Sequence of chain 1.A:
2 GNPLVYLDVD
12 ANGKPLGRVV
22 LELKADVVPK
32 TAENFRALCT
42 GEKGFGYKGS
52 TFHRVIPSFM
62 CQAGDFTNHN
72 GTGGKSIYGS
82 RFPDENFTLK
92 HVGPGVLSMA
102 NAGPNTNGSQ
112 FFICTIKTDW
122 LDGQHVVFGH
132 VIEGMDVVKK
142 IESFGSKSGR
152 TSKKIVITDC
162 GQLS

Binding-site contacts:
Ligand atom C11 contacts residue ALA103 of chain 1.A at 4.2 Å (hydrophobic).
Ligand atom C3 contacts residue ALA101 of chain 1.A at 3.8 Å (hydrophobic).
Ligand atom C7 contacts residue GLY109 of chain 1.A at 4.1 Å.
Ligand atom C11 contacts residue GLY72 of chain 1.A at 3.5 Å.
Ligand atom C11 contacts residue ASN102 of chain 1.A at 4.0 Å.
Ligand atom C6 contacts residue THR73 of chain 1.A at 4.0 Å.
Ligand atom C1 contacts residue SER81 of chain 1.A at 3.7 Å.
Ligand atom C6 contacts residue GLY74 of chain 1.A at 3.6 Å.
Ligand atom C8 contacts residue GLN111 of chain 1.A at 4.0 Å.
Ligand atom C10 contacts residue ALA103 of chain 1.A at 4.2 Å (hydrophobic).
Ligand atom C4 contacts residue ARG82 of chain 1.A at 4.1 Å.
Ligand atom C8 contacts residue THR107 of chain 1.A at 3.6 Å.
Ligand atom O1 contacts residue SER81 of chain 1.A at 3.0 Å (h-bond).
Ligand atom O1 contacts residue ARG82 of chain 1.A at 3.6 Å (salt-bridge).
Ligand atom C5 contacts residue GLY74 of chain 1.A at 4.1 Å.
Ligand atom C7 contacts residue THR107 of chain 1.A at 3.7 Å.
Ligand atom N1 contacts residue THR107 of chain 1.A at 3.1 Å (h-bond).
Ligand atom C6 contacts residue GLY75 of chain 1.A at 3.7 Å.
Ligand atom C3 contacts residue THR107 of chain 1.A at 3.8 Å.
Ligand atom C10 contacts residue GLN111 of chain 1.A at 3.5 Å.
Ligand atom C10 contacts residue GLY72 of chain 1.A at 3.4 Å.
Ligand atom C1 contacts residue THR107 of chain 1.A at 3.4 Å.
Ligand atom C7 contacts residue SER81 of chain 1.A at 3.7 Å.
Ligand atom C10 contacts residue THR73 of chain 1.A at 4.2 Å.
Ligand atom C3 contacts residue GLN111 of chain 1.A at 3.9 Å.
Ligand atom C2 contacts residue GLN111 of chain 1.A at 3.6 Å.
Ligand atom C2 contacts residue ALA101 of chain 1.A at 4.0 Å (hydrophobic).
Ligand atom N1 contacts residue ASN108 of chain 1.A at 4.2 Å.
Ligand atom C9 contacts residue GLY74 of chain 1.A at 4.1 Å.
Ligand atom C3 contacts residue ASN102 of chain 1.A at 3.6 Å.
Ligand atom C2 contacts residue ALA103 of chain 1.A at 3.9 Å (hydrophobic).
Ligand atom C5 contacts residue THR73 of chain 1.A at 3.4 Å.
Ligand atom O2 contacts residue THR73 of chain 1.A at 4.2 Å.
Ligand atom C11 contacts residue GLN111 of chain 1.A at 3.4 Å.
Ligand atom C9 contacts residue THR73 of chain 1.A at 4.2 Å.
Ligand atom C2 contacts residue ASN102 of chain 1.A at 3.5 Å.
Ligand atom N1 contacts residue GLY109 of chain 1.A at 3.6 Å.
Ligand atom C1 contacts residue ARG82 of chain 1.A at 4.1 Å.
Ligand atom C9 contacts residue GLN111 of chain 1.A at 3.8 Å.
Ligand atom C4 contacts residue THR107 of chain 1.A at 3.8 Å.

This small molecule binds to this protein.
Small molecule (SMILES): O[C@@H]1CO[C@@H]2C[C@H]1Nc1ccccc12